Binding-site contacts:
Ligand atom N2 contacts residue ASN65 of chain 1.A at 2.9 Å (h-bond).
Ligand atom O3 contacts residue TRP357 of chain 1.A at 4.2 Å.
Ligand atom C5 contacts residue ASN65 of chain 1.A at 3.7 Å.
Ligand atom O7 contacts residue ASN65 of chain 1.A at 3.9 Å.
Ligand atom C5 contacts residue TRP357 of chain 1.A at 4.1 Å (hydrophobic).
Ligand atom C1 contacts residue ASN65 of chain 1.A at 1.4 Å.
Ligand atom C4 contacts residue ASN65 of chain 1.A at 4.2 Å.
Ligand atom C1 contacts residue TRP357 of chain 1.A at 3.8 Å (hydrophobic).
Ligand atom C3 contacts residue TRP357 of chain 1.A at 3.8 Å (hydrophobic).
Ligand atom C7 contacts residue TRP357 of chain 1.A at 4.0 Å (hydrophobic).
Ligand atom O5 contacts residue TRP357 of chain 1.A at 4.5 Å.
Ligand atom C7 contacts residue ASN65 of chain 1.A at 3.6 Å.
Ligand atom C8 contacts residue TRP357 of chain 1.A at 3.5 Å (hydrophobic).
Ligand atom N2 contacts residue TRP357 of chain 1.A at 3.4 Å (h-bond).
Ligand atom C4 contacts residue TRP357 of chain 1.A at 4.4 Å (hydrophobic).
Ligand atom C2 contacts residue ASN65 of chain 1.A at 2.5 Å.
Ligand atom C2 contacts residue TRP357 of chain 1.A at 4.1 Å (hydrophobic).
Ligand atom O4 contacts residue TRP357 of chain 1.A at 4.2 Å.
Ligand atom C3 contacts residue ASN65 of chain 1.A at 3.8 Å.
Ligand atom O5 contacts residue ASN65 of chain 1.A at 2.4 Å (h-bond).

The small molecule below binds the protein below.
Small molecule (SMILES): CC(=O)N[C@@H]1[C@@H](O)[C@H](O)[C@@H](CO)O[C@H]1O

Sequence of chain 1.A:
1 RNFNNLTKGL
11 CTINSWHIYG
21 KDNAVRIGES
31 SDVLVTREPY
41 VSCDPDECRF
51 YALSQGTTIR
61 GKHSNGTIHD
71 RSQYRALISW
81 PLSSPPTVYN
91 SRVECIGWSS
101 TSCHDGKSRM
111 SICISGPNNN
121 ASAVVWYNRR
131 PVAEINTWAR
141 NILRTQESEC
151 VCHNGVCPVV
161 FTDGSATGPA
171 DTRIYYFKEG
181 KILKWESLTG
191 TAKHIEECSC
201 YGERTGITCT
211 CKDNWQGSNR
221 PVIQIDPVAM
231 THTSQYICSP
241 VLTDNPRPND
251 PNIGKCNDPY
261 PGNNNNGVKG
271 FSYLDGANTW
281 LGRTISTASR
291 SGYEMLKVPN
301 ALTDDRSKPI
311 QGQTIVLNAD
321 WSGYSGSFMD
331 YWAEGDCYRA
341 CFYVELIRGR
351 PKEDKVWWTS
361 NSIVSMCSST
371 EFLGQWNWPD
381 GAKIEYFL